Binding-site contacts:
Ligand atom O4 contacts residue LEU246 of chain 24.E at 3.8 Å.
Ligand atom O6 contacts residue ASN256 of chain 24.E at 3.6 Å.
Ligand atom O6 contacts residue VAL181 of chain 24.D at 3.1 Å.
Ligand atom C22 contacts residue LEU253 of chain 24.E at 3.4 Å (hydrophobic).
Ligand atom C3 contacts residue CYS239 of chain 24.E at 3.7 Å (hydrophobic).
Ligand atom C6 contacts residue VAL236 of chain 24.E at 3.8 Å (hydrophobic).
Ligand atom S1 contacts residue THR179 of chain 24.D at 3.8 Å.
Ligand atom C4 contacts residue VAL236 of chain 24.E at 3.8 Å (hydrophobic).
Ligand atom O5 contacts residue THR179 of chain 24.D at 3.9 Å.
Ligand atom S1 contacts residue SER178 of chain 24.D at 3.1 Å.
Ligand atom O1 contacts residue ALA314 of chain 24.E at 3.3 Å.
Ligand atom C5 contacts residue ALA248 of chain 24.E at 3.8 Å (hydrophobic).
Ligand atom C8 contacts residue LEU253 of chain 24.E at 3.7 Å (hydrophobic).
Ligand atom O5 contacts residue VAL181 of chain 24.D at 3.8 Å.
Ligand atom C18 contacts residue MET257 of chain 24.E at 3.5 Å (hydrophobic).
Ligand atom C9 contacts residue LEU253 of chain 24.E at 3.8 Å (hydrophobic).
Ligand atom C6 contacts residue CYS239 of chain 24.E at 3.8 Å (hydrophobic).
Ligand atom C5 contacts residue LEU253 of chain 24.E at 3.8 Å (hydrophobic).
Ligand atom C18 contacts residue VAL313 of chain 24.E at 3.3 Å (hydrophobic).
Ligand atom C12 contacts residue LEU246 of chain 24.E at 3.8 Å (hydrophobic).
Ligand atom C6 contacts residue LEU240 of chain 24.E at 3.7 Å (hydrophobic).
Ligand atom O3 contacts residue CYS239 of chain 24.E at 3.2 Å (h-bond).
Ligand atom C5 contacts residue CYS239 of chain 24.E at 3.8 Å (hydrophobic).
Ligand atom C17 contacts residue ASN256 of chain 24.E at 3.8 Å.
Ligand atom C4 contacts residue ILE368 of chain 24.E at 3.3 Å (hydrophobic).
Ligand atom C18 contacts residue VAL181 of chain 24.D at 3.8 Å (hydrophobic).
Ligand atom C7 contacts residue ALA248 of chain 24.E at 3.3 Å (hydrophobic).
Ligand atom C17 contacts residue LYS350 of chain 24.E at 3.9 Å.
Ligand atom C3 contacts residue LEU253 of chain 24.E at 3.6 Å (hydrophobic).
Ligand atom C20 contacts residue LEU253 of chain 24.E at 3.9 Å (hydrophobic).
Ligand atom O3 contacts residue ALA248 of chain 24.E at 3.2 Å.
Ligand atom O5 contacts residue ALA180 of chain 24.D at 3.7 Å.
Ligand atom C1 contacts residue LEU253 of chain 24.E at 3.4 Å (hydrophobic).
Ligand atom O5 contacts residue LYS350 of chain 24.E at 2.9 Å.
Ligand atom O1 contacts residue LEU253 of chain 24.E at 3.9 Å.
Ligand atom C19 contacts residue ASN256 of chain 24.E at 3.8 Å.
Ligand atom C16 contacts residue LYS350 of chain 24.E at 3.4 Å.
Ligand atom C2 contacts residue ALA314 of chain 24.E at 3.8 Å (hydrophobic).
Ligand atom O2 contacts residue CYS239 of chain 24.E at 3.1 Å (h-bond).
Ligand atom C7 contacts residue LEU253 of chain 24.E at 3.9 Å (hydrophobic).

Sequence of chain 24.D:
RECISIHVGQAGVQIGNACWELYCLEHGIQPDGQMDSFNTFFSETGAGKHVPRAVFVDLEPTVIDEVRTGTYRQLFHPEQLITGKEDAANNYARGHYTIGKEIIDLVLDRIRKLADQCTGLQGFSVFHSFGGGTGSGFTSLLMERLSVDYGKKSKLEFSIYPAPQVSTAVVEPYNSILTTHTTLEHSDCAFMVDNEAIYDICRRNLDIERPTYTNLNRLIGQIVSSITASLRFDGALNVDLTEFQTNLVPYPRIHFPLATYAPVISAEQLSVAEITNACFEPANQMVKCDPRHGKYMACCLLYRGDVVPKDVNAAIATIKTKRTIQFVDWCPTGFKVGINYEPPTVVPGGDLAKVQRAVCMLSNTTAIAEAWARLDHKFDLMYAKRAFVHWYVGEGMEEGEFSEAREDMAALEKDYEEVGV

The protein below binds the small molecule below.
Small molecule (SMILES): COc1cc2c(c(OC)c1OC)-c1ccc(OC)c(=O)cc1[C@@H](NC(=O)CS)CC2

Sequence of chain 24.E:
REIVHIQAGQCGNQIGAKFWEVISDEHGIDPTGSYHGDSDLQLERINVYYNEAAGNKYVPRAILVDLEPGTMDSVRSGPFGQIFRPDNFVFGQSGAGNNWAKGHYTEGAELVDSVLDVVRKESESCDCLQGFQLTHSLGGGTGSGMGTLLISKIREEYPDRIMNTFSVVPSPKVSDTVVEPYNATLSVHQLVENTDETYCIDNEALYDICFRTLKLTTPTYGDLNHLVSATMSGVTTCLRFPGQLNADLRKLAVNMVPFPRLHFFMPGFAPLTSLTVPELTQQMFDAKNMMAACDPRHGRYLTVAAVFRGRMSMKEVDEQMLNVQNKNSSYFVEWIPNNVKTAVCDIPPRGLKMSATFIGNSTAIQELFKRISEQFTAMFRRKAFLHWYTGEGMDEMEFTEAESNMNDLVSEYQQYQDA